The small molecule below binds the protein below.
Small molecule (SMILES): CC(=O)N[C@H]1[C@H](O[C@H]2[C@H](O)[C@@H](NC(C)=O)CO[C@@H]2CO)O[C@H](CO)[C@@H](O)[C@@H]1O

Binding-site contacts:
Ligand atom C2 contacts residue ASN626 of chain 1.B at 2.4 Å.
Ligand atom C1 contacts residue ASN626 of chain 1.B at 1.4 Å.
Ligand atom C8 contacts residue ASN626 of chain 1.B at 4.4 Å.
Ligand atom C7 contacts residue ASN626 of chain 1.B at 3.4 Å.
Ligand atom O7 contacts residue ASN626 of chain 1.B at 3.6 Å.
Ligand atom C5 contacts residue ASN626 of chain 1.B at 3.7 Å.
Ligand atom O5 contacts residue LEU629 of chain 1.B at 4.2 Å.
Ligand atom C3 contacts residue ASN626 of chain 1.B at 3.8 Å.
Ligand atom C6 contacts residue THR628 of chain 1.B at 4.5 Å.
Ligand atom N2 contacts residue ASN626 of chain 1.B at 2.8 Å (h-bond).
Ligand atom C4 contacts residue ASN626 of chain 1.B at 4.3 Å.
Ligand atom O5 contacts residue ASN626 of chain 1.B at 2.4 Å (h-bond).
Ligand atom O6 contacts residue THR628 of chain 1.B at 4.5 Å.

Sequence of chain 1.B:
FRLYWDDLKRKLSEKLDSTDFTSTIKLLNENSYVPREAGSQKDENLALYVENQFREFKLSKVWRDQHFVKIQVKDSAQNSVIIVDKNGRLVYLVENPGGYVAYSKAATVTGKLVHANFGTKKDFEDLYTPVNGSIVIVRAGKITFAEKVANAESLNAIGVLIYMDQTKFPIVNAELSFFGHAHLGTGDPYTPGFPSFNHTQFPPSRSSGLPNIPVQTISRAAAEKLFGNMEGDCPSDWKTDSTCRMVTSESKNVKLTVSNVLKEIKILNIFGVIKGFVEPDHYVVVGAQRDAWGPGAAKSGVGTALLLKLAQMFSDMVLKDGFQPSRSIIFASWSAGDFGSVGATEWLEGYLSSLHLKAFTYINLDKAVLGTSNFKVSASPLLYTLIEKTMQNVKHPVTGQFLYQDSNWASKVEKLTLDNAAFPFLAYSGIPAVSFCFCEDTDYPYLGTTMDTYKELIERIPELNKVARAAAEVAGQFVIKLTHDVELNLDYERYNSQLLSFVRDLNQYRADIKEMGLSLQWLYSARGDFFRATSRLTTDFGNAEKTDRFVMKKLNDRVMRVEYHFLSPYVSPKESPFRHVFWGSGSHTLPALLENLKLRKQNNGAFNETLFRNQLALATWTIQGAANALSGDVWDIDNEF